This protein binds this small molecule.
Small molecule (SMILES): Nc1ncnc2c1ncn2[C@@H]1O[C@H](COP(=O)(O)O)[C@@H](OP(=O)(O)O)[C@H]1O

Binding-site contacts:
Ligand atom O3' contacts residue SER140 of chain 1.A at 3.6 Å.
Ligand atom P2 contacts residue THR53 of chain 1.A at 3.6 Å.
Ligand atom N7 contacts residue MET258 of chain 1.A at 3.6 Å.
Ligand atom O2P contacts residue GLY261 of chain 1.A at 3.0 Å (h-bond).
Ligand atom O3P contacts residue ARG259 of chain 1.A at 3.3 Å (salt-bridge).
Ligand atom O1P contacts residue SER140 of chain 1.A at 2.8 Å (h-bond).
Ligand atom N6 contacts residue THR229 of chain 1.A at 3.0 Å (h-bond).
Ligand atom O3' contacts residue ARG132 of chain 1.A at 3.3 Å (salt-bridge).
Ligand atom C2 contacts residue TRP55 of chain 1.A at 3.6 Å (hydrophobic).
Ligand atom O5' contacts residue LYS50 of chain 1.A at 3.5 Å.
Ligand atom O2' contacts residue PHE231 of chain 1.A at 3.5 Å.
Ligand atom O4P contacts residue THR54 of chain 1.A at 2.8 Å (h-bond).
Ligand atom N6 contacts residue SER230 of chain 1.A at 3.7 Å.
Ligand atom O2P contacts residue ARG259 of chain 1.A at 3.3 Å.
Ligand atom O4P contacts residue THR53 of chain 1.A at 3.4 Å (h-bond).
Ligand atom N6 contacts residue TRP55 of chain 1.A at 3.5 Å.
Ligand atom O5P contacts residue SER51 of chain 1.A at 3.4 Å (h-bond).
Ligand atom O6P contacts residue PHE257 of chain 1.A at 3.6 Å.
Ligand atom C2 contacts residue TYR195 of chain 1.A at 3.6 Å (hydrophobic).
Ligand atom C6 contacts residue TRP55 of chain 1.A at 3.5 Å (hydrophobic).
Ligand atom O5P contacts residue GLY52 of chain 1.A at 3.3 Å (h-bond).
Ligand atom N1 contacts residue PHE231 of chain 1.A at 3.8 Å.
Ligand atom N7 contacts residue TRP55 of chain 1.A at 3.8 Å.
Ligand atom O3P contacts residue ARG132 of chain 1.A at 3.1 Å (salt-bridge).
Ligand atom O2' contacts residue ARG259 of chain 1.A at 3.6 Å.
Ligand atom O6P contacts residue LYS50 of chain 1.A at 2.9 Å (salt-bridge).
Ligand atom O5P contacts residue LYS50 of chain 1.A at 3.5 Å.
Ligand atom N1 contacts residue TRP55 of chain 1.A at 3.6 Å.
Ligand atom N6 contacts residue PHE231 of chain 1.A at 3.6 Å.
Ligand atom P1 contacts residue SER140 of chain 1.A at 3.6 Å.
Ligand atom O2P contacts residue LYS260 of chain 1.A at 2.8 Å (salt-bridge).
Ligand atom O5' contacts residue GLY52 of chain 1.A at 3.4 Å (h-bond).
Ligand atom O1P contacts residue ARG259 of chain 1.A at 3.1 Å (salt-bridge).
Ligand atom N3 contacts residue TYR195 of chain 1.A at 3.0 Å (h-bond).
Ligand atom P2 contacts residue LYS50 of chain 1.A at 3.8 Å.
Ligand atom O2' contacts residue GLY261 of chain 1.A at 3.7 Å.
Ligand atom O5P contacts residue THR53 of chain 1.A at 2.6 Å (h-bond).
Ligand atom N6 contacts residue MET234 of chain 1.A at 3.6 Å.
Ligand atom C8 contacts residue MET258 of chain 1.A at 3.5 Å (hydrophobic).
Ligand atom N3 contacts residue GLY261 of chain 1.A at 3.6 Å.

Sequence of chain 1.A:
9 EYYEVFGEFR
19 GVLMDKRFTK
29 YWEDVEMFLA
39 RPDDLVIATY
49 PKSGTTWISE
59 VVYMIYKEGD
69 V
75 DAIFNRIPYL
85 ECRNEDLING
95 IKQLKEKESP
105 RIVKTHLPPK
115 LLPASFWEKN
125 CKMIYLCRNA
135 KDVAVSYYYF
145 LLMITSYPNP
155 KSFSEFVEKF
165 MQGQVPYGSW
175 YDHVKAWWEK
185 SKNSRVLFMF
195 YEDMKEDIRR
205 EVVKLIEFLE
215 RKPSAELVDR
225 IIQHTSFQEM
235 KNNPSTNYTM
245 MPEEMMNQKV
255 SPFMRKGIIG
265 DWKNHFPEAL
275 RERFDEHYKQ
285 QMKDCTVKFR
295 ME